Sequence of chain 1.B:
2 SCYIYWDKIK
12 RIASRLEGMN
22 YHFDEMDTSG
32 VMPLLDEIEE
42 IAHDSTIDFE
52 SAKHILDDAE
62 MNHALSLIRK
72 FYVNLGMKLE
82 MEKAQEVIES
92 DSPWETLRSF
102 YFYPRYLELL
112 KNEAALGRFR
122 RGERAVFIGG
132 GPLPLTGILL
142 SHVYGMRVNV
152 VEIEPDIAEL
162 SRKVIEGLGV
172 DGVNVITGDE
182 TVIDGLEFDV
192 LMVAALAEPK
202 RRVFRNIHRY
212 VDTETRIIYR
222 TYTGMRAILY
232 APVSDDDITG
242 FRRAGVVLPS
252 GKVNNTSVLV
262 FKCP

A protein and the small-molecule ligand that binds it are described below.
Small molecule (SMILES): N[C@@H](CCN[C@@H](CCN[C@@H](CCC(=O)O)C(=O)O)C(=O)O)C(=O)O

Binding-site contacts:
Ligand atom O1 contacts residue THR137 of chain 1.B at 3.0 Å (h-bond).
Ligand atom O8 contacts residue TYR73 of chain 1.B at 2.5 Å (h-bond).
Ligand atom O6 contacts residue ASN256 of chain 1.B at 2.8 Å (h-bond).
Ligand atom C12 contacts residue TYR73 of chain 1.B at 3.1 Å (hydrophobic).
Ligand atom C7 contacts residue ASN256 of chain 1.B at 3.4 Å.
Ligand atom O1 contacts residue LEU136 of chain 1.B at 3.0 Å (h-bond).
Ligand atom N1 contacts residue GLY131 of chain 1.B at 2.7 Å (h-bond).
Ligand atom O2 contacts residue PHE128 of chain 1.B at 3.5 Å.
Ligand atom C5 contacts residue ALA196 of chain 1.B at 3.3 Å (hydrophobic).
Ligand atom C6 contacts residue ASN256 of chain 1.B at 3.0 Å.
Ligand atom O1 contacts residue LEU134 of chain 1.B at 3.5 Å (h-bond).
Ligand atom O4 contacts residue ALA196 of chain 1.B at 2.8 Å (h-bond).
Ligand atom C3 contacts residue GLU81 of chain 1.B at 3.5 Å.
Ligand atom C3 contacts residue MTA1 of chain 1.F at 3.5 Å.
Ligand atom C1 contacts residue GLU81 of chain 1.B at 3.5 Å.
Ligand atom O6 contacts residue ASN255 of chain 1.B at 3.2 Å (h-bond).
Ligand atom N3 contacts residue ASN256 of chain 1.B at 2.9 Å (h-bond).
Ligand atom C9 contacts residue TYR107 of chain 1.B at 3.6 Å (hydrophobic).
Ligand atom O5 contacts residue VAL254 of chain 1.B at 3.4 Å.
Ligand atom O5 contacts residue ASN255 of chain 1.B at 2.9 Å (h-bond).
Ligand atom N2 contacts residue TYR107 of chain 1.B at 3.0 Å (h-bond).
Ligand atom O8 contacts residue ASN255 of chain 1.B at 2.9 Å (h-bond).
Ligand atom O5 contacts residue ARG106 of chain 1.B at 3.4 Å.
Ligand atom C contacts residue THR137 of chain 1.B at 3.5 Å.
Ligand atom N1 contacts residue GLU81 of chain 1.B at 3.0 Å (salt-bridge).
Ligand atom O3 contacts residue ALA195 of chain 1.B at 3.5 Å.
Ligand atom O1 contacts residue GLY131 of chain 1.B at 3.6 Å.
Ligand atom O4 contacts residue ARG221 of chain 1.B at 2.9 Å (salt-bridge).
Ligand atom O7 contacts residue TYR73 of chain 1.B at 3.0 Å (h-bond).
Ligand atom C7 contacts residue TYR107 of chain 1.B at 3.3 Å (hydrophobic).
Ligand atom O2 contacts residue TYR107 of chain 1.B at 3.3 Å.
Ligand atom C11 contacts residue ASN255 of chain 1.B at 3.4 Å.
Ligand atom O1 contacts residue PRO135 of chain 1.B at 3.3 Å.
Ligand atom O2 contacts residue ARG221 of chain 1.B at 3.4 Å (salt-bridge).
Ligand atom O3 contacts residue ALA196 of chain 1.B at 3.2 Å (h-bond).
Ligand atom O3 contacts residue LEU197 of chain 1.B at 3.1 Å (h-bond).
Ligand atom N1 contacts residue LEU134 of chain 1.B at 2.9 Å (h-bond).
Ligand atom C1 contacts residue TYR107 of chain 1.B at 3.5 Å (hydrophobic).
Ligand atom O4 contacts residue ALA195 of chain 1.B at 3.2 Å.
Ligand atom O2 contacts residue THR137 of chain 1.B at 2.6 Å (h-bond).